A small-molecule ligand and the protein it binds are described below.
Small molecule (SMILES): C[N+](C)(C)CCOP(=O)(O)O

Binding-site contacts:
Ligand atom C1 contacts residue TRP38 of chain 1.A at 4.5 Å (hydrophobic).
Ligand atom C4 contacts residue TYR67 of chain 1.A at 3.6 Å (hydrophobic).
Ligand atom C5 contacts residue TRP45 of chain 1.A at 3.5 Å (hydrophobic).
Ligand atom C4 contacts residue TRP38 of chain 1.A at 4.4 Å (hydrophobic).
Ligand atom C3 contacts residue LEU75 of chain 1.A at 3.9 Å (hydrophobic).
Ligand atom C2 contacts residue TRP45 of chain 1.A at 3.7 Å (hydrophobic).
Ligand atom C1 contacts residue SO41 of chain 1.M at 2.5 Å.
Ligand atom C2 contacts residue SO41 of chain 1.M at 3.5 Å.
Ligand atom C5 contacts residue LEU75 of chain 1.A at 3.6 Å (hydrophobic).
Ligand atom O2 contacts residue SO41 of chain 1.M at 3.0 Å (h-bond).
Ligand atom N1 contacts residue LEU75 of chain 1.A at 4.4 Å.
Ligand atom C3 contacts residue TRP45 of chain 1.A at 3.6 Å (hydrophobic).
Ligand atom C2 contacts residue TRP38 of chain 1.A at 4.5 Å (hydrophobic).
Ligand atom C5 contacts residue TRP38 of chain 1.A at 3.4 Å (hydrophobic).
Ligand atom N1 contacts residue TRP45 of chain 1.A at 4.1 Å.

Sequence of chain 1.A:
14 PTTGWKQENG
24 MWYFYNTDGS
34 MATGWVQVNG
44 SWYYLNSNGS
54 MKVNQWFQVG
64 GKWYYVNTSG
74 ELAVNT